Binding-site contacts:
Ligand atom C7 contacts residue TYR104 of chain 1.M at 4.4 Å (hydrophobic).
Ligand atom C5 contacts residue ASN118 of chain 1.M at 3.6 Å.
Ligand atom C8 contacts residue TYR104 of chain 1.M at 4.3 Å (hydrophobic).
Ligand atom C8 contacts residue ASP290 of chain 1.M at 4.3 Å.
Ligand atom N2 contacts residue ASN118 of chain 1.M at 3.0 Å (h-bond).
Ligand atom C8 contacts residue ASN118 of chain 1.M at 4.4 Å.
Ligand atom C7 contacts residue ASN118 of chain 1.M at 4.0 Å.
Ligand atom O5 contacts residue ASN118 of chain 1.M at 2.3 Å (h-bond).
Ligand atom C7 contacts residue TYR135 of chain 1.M at 3.9 Å (hydrophobic).
Ligand atom O7 contacts residue TYR135 of chain 1.M at 4.0 Å.
Ligand atom C8 contacts residue TYR135 of chain 1.M at 3.0 Å (hydrophobic).
Ligand atom C4 contacts residue ASN118 of chain 1.M at 4.2 Å.
Ligand atom C8 contacts residue LEU137 of chain 1.M at 3.9 Å (hydrophobic).
Ligand atom O7 contacts residue TYR104 of chain 1.M at 4.1 Å.
Ligand atom C3 contacts residue ASN118 of chain 1.M at 3.8 Å.
Ligand atom C1 contacts residue TYR135 of chain 1.M at 4.0 Å (hydrophobic).
Ligand atom C7 contacts residue LEU137 of chain 1.M at 4.5 Å (hydrophobic).
Ligand atom C5 contacts residue TYR135 of chain 1.M at 3.9 Å (hydrophobic).
Ligand atom O6 contacts residue TYR135 of chain 1.M at 4.3 Å.
Ligand atom C2 contacts residue ASN118 of chain 1.M at 2.5 Å.
Ligand atom O5 contacts residue TYR135 of chain 1.M at 4.3 Å.
Ligand atom C1 contacts residue ASN118 of chain 1.M at 1.4 Å.
Ligand atom C6 contacts residue TYR135 of chain 1.M at 4.5 Å (hydrophobic).

Sequence of chain 1.M:
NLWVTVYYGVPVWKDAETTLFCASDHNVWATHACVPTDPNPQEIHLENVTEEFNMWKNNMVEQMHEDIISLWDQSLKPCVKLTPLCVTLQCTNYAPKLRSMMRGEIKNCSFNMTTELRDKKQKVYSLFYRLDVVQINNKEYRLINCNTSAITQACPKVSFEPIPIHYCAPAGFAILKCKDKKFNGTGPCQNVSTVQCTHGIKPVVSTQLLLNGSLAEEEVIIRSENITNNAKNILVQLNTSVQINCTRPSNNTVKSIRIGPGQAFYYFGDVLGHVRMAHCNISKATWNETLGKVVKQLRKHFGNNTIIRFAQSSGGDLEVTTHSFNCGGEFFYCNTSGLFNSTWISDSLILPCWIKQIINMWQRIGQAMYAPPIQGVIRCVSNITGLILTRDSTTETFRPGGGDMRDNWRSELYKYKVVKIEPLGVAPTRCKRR

The protein below binds the small molecule below.
Small molecule (SMILES): CC(=O)N[C@H]1[C@H](O[C@H]2[C@H](O)[C@@H](NC(C)=O)CO[C@@H]2CO)O[C@H](CO)[C@@H](O)[C@@H]1O